Binding-site contacts:
Ligand atom N2 contacts residue ASN96 of chain 1.D at 2.9 Å (h-bond).
Ligand atom C7 contacts residue SER93 of chain 1.D at 3.7 Å.
Ligand atom O5 contacts residue ASN96 of chain 1.D at 2.3 Å (h-bond).
Ligand atom C8 contacts residue SER93 of chain 1.D at 3.7 Å.
Ligand atom O3 contacts residue SER93 of chain 1.D at 4.2 Å.
Ligand atom O7 contacts residue ASN96 of chain 1.D at 3.7 Å.
Ligand atom C3 contacts residue ASN96 of chain 1.D at 3.8 Å.
Ligand atom C3 contacts residue SER93 of chain 1.D at 3.6 Å.
Ligand atom C1 contacts residue ASN96 of chain 1.D at 1.4 Å.
Ligand atom C5 contacts residue ASN96 of chain 1.D at 3.6 Å.
Ligand atom C4 contacts residue ASN96 of chain 1.D at 4.2 Å.
Ligand atom C2 contacts residue SER93 of chain 1.D at 3.5 Å.
Ligand atom C8 contacts residue LEU95 of chain 1.D at 4.1 Å (hydrophobic).
Ligand atom C8 contacts residue ILE94 of chain 1.D at 3.6 Å (hydrophobic).
Ligand atom N2 contacts residue SER93 of chain 1.D at 2.7 Å (h-bond).
Ligand atom C2 contacts residue ASN96 of chain 1.D at 2.4 Å.
Ligand atom C1 contacts residue SER93 of chain 1.D at 3.8 Å.
Ligand atom C7 contacts residue ASN96 of chain 1.D at 3.5 Å.

A protein and the small-molecule ligand that binds it are described below.
Small molecule (SMILES): CC(=O)N[C@@H]1[C@@H](O)[C@H](O)[C@@H](CO)O[C@H]1O

Sequence of chain 1.D:
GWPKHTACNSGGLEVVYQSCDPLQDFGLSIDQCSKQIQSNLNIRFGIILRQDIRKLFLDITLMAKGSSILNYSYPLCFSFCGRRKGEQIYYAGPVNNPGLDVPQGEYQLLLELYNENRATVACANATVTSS